Binding-site contacts:
Ligand atom C8 contacts residue ASN284 of chain 1.A at 3.6 Å.
Ligand atom O5 contacts residue ASN281 of chain 1.A at 2.4 Å (h-bond).
Ligand atom C3 contacts residue ASN281 of chain 1.A at 3.8 Å.
Ligand atom C4 contacts residue ASN281 of chain 1.A at 4.2 Å.
Ligand atom N2 contacts residue ASN284 of chain 1.A at 3.8 Å.
Ligand atom O7 contacts residue THR283 of chain 1.A at 3.1 Å.
Ligand atom C8 contacts residue THR283 of chain 1.A at 4.0 Å.
Ligand atom C1 contacts residue ASN281 of chain 1.A at 1.5 Å.
Ligand atom C7 contacts residue ASN284 of chain 1.A at 4.0 Å.
Ligand atom O7 contacts residue ASN284 of chain 1.A at 4.5 Å.
Ligand atom C5 contacts residue ASN281 of chain 1.A at 3.7 Å.
Ligand atom O7 contacts residue ASN281 of chain 1.A at 4.2 Å.
Ligand atom C7 contacts residue ASN281 of chain 1.A at 4.0 Å.
Ligand atom N2 contacts residue ASN281 of chain 1.A at 2.9 Å (h-bond).
Ligand atom C2 contacts residue ASN281 of chain 1.A at 2.5 Å.
Ligand atom C7 contacts residue THR283 of chain 1.A at 3.8 Å.

Sequence of chain 1.A:
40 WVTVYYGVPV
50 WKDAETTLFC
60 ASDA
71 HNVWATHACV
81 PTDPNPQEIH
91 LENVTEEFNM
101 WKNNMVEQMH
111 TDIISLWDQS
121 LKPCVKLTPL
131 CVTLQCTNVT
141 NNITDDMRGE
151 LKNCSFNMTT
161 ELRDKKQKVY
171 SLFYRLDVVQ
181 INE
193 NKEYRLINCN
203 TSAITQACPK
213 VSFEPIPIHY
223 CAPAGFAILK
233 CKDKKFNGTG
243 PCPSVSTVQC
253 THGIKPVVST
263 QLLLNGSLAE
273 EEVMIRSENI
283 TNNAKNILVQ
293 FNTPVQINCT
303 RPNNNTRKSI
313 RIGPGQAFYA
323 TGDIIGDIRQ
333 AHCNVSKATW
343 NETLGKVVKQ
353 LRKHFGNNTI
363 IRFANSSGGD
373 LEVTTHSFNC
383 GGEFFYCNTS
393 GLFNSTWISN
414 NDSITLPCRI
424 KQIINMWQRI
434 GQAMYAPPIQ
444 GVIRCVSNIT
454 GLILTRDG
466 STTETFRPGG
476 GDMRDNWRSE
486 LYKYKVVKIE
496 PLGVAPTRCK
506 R

The small molecule below binds the protein below.
Small molecule (SMILES): CC(=O)N[C@@H]1[C@@H](O)[C@H](O)[C@@H](CO)O[C@H]1O